Binding-site contacts:
Ligand atom N7 contacts residue HIS415 of chain 1.V at 3.6 Å.
Ligand atom N9 contacts residue PRO416 of chain 1.V at 4.4 Å.
Ligand atom C2 contacts residue GLY424 of chain 1.V at 4.2 Å.
Ligand atom N1 contacts residue PRO416 of chain 1.V at 3.1 Å (h-bond).
Ligand atom C2 contacts residue PRO416 of chain 1.V at 3.1 Å (hydrophobic).
Ligand atom C5 contacts residue HIS415 of chain 1.V at 4.4 Å.
Ligand atom C5 contacts residue PRO205 of chain 1.V at 3.6 Å (hydrophobic).
Ligand atom OP2 contacts residue DC1 of chain 1.YC at 2.5 Å (h-bond).
Ligand atom O5' contacts residue DC1 of chain 1.YC at 2.5 Å (h-bond).
Ligand atom C6 contacts residue PRO205 of chain 1.V at 3.7 Å (hydrophobic).
Ligand atom P contacts residue DC1 of chain 1.YC at 1.6 Å.
Ligand atom C4 contacts residue PRO416 of chain 1.V at 4.1 Å (hydrophobic).
Ligand atom C2' contacts residue HIS415 of chain 1.V at 4.3 Å.
Ligand atom N6 contacts residue ASN394 of chain 1.V at 4.0 Å.
Ligand atom N6 contacts residue PRO205 of chain 1.V at 3.9 Å.
Ligand atom OP1 contacts residue DC1 of chain 1.YC at 2.5 Å (h-bond).
Ligand atom C8 contacts residue PRO205 of chain 1.V at 4.3 Å (hydrophobic).
Ligand atom C5 contacts residue PRO416 of chain 1.V at 4.2 Å (hydrophobic).
Ligand atom N6 contacts residue PRO416 of chain 1.V at 4.3 Å.
Ligand atom C4 contacts residue PRO205 of chain 1.V at 4.2 Å (hydrophobic).
Ligand atom C1' contacts residue PRO416 of chain 1.V at 4.3 Å (hydrophobic).
Ligand atom N1 contacts residue GLY424 of chain 1.V at 4.1 Å.
Ligand atom N7 contacts residue PRO205 of chain 1.V at 3.7 Å.
Ligand atom N1 contacts residue VAL204 of chain 1.V at 4.4 Å.
Ligand atom C8 contacts residue HIS415 of chain 1.V at 3.6 Å.
Ligand atom C4' contacts residue DC1 of chain 1.YC at 4.5 Å.
Ligand atom N6 contacts residue SER417 of chain 1.V at 4.3 Å.
Ligand atom N1 contacts residue PRO205 of chain 1.V at 4.4 Å.
Ligand atom C5' contacts residue DC1 of chain 1.YC at 3.1 Å.
Ligand atom N3 contacts residue PRO416 of chain 1.V at 3.5 Å.
Ligand atom C6 contacts residue PRO416 of chain 1.V at 3.7 Å (hydrophobic).
Ligand atom N9 contacts residue HIS415 of chain 1.V at 4.3 Å.

Sequence of chain 1.V:
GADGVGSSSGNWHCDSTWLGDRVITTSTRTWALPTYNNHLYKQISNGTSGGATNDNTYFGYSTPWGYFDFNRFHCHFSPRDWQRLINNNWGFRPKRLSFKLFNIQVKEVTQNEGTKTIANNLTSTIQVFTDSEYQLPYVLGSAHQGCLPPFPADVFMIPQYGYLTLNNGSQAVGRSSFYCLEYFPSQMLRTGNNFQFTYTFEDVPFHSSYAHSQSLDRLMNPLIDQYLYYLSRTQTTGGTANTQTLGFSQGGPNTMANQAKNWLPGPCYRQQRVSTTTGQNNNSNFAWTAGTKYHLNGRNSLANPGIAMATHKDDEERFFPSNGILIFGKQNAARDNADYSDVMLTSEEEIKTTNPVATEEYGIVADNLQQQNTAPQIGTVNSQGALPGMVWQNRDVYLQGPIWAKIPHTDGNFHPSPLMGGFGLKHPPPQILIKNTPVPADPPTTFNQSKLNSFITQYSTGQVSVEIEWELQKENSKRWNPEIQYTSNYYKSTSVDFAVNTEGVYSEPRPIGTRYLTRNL

This protein binds this small molecule.
Small molecule (SMILES): Nc1ncnc2c1ncn2[C@H]1C[C@H](O)[C@@H](COP(=O)(O)O)O1